Binding-site contacts:
Ligand atom C2 contacts residue ASP318 of chain 1.B at 3.7 Å.
Ligand atom C5 contacts residue TYR321 of chain 1.B at 3.8 Å (hydrophobic).
Ligand atom C1 contacts residue ASN295 of chain 1.B at 1.4 Å.
Ligand atom C1 contacts residue ASP318 of chain 1.B at 3.1 Å.
Ligand atom O5 contacts residue ASP318 of chain 1.B at 4.0 Å.
Ligand atom O6 contacts residue GLU254 of chain 1.B at 2.1 Å (salt-bridge).
Ligand atom N2 contacts residue ASP318 of chain 1.B at 3.8 Å.
Ligand atom C3 contacts residue ASN295 of chain 1.B at 3.8 Å.
Ligand atom C8 contacts residue TYR233 of chain 1.B at 3.2 Å (hydrophobic).
Ligand atom C1 contacts residue SER297 of chain 1.B at 3.4 Å.
Ligand atom O6 contacts residue ALA274 of chain 1.B at 4.0 Å.
Ligand atom C2 contacts residue ASN295 of chain 1.B at 2.5 Å.
Ligand atom C6 contacts residue TYR321 of chain 1.B at 3.5 Å (hydrophobic).
Ligand atom C3 contacts residue ASP318 of chain 1.B at 3.9 Å.
Ligand atom O4 contacts residue ARG298 of chain 1.B at 4.0 Å.
Ligand atom O6 contacts residue TYR321 of chain 1.B at 3.2 Å (h-bond).
Ligand atom O7 contacts residue ASP318 of chain 1.B at 2.8 Å (salt-bridge).
Ligand atom C6 contacts residue ALA274 of chain 1.B at 3.3 Å (hydrophobic).
Ligand atom C6 contacts residue ARG298 of chain 1.B at 4.0 Å.
Ligand atom O5 contacts residue TYR321 of chain 1.B at 3.1 Å (h-bond).
Ligand atom C6 contacts residue GLU254 of chain 1.B at 3.2 Å.
Ligand atom C2 contacts residue ARG298 of chain 1.B at 3.4 Å.
Ligand atom O7 contacts residue ARG298 of chain 1.B at 3.1 Å (salt-bridge).
Ligand atom O5 contacts residue ALA274 of chain 1.B at 3.5 Å.
Ligand atom C7 contacts residue ARG298 of chain 1.B at 3.6 Å.
Ligand atom C7 contacts residue ASP318 of chain 1.B at 3.4 Å.
Ligand atom C8 contacts residue GLU254 of chain 1.B at 3.5 Å.
Ligand atom C8 contacts residue MET316 of chain 1.B at 3.4 Å (hydrophobic).
Ligand atom C1 contacts residue ARG298 of chain 1.B at 4.1 Å.
Ligand atom N2 contacts residue ASN295 of chain 1.B at 2.9 Å (h-bond).
Ligand atom C7 contacts residue ASN295 of chain 1.B at 3.8 Å.
Ligand atom O6 contacts residue GLU345 of chain 1.B at 4.1 Å.
Ligand atom C8 contacts residue HIS343 of chain 1.B at 3.6 Å.
Ligand atom C5 contacts residue ASN295 of chain 1.B at 3.7 Å.
Ligand atom C8 contacts residue ASP318 of chain 1.B at 4.0 Å.
Ligand atom C5 contacts residue ALA274 of chain 1.B at 3.8 Å (hydrophobic).
Ligand atom O5 contacts residue ASN295 of chain 1.B at 2.4 Å (h-bond).
Ligand atom O5 contacts residue SER297 of chain 1.B at 3.3 Å (h-bond).
Ligand atom C6 contacts residue SER297 of chain 1.B at 3.9 Å.
Ligand atom C5 contacts residue SER297 of chain 1.B at 3.1 Å.

Sequence of chain 1.B:
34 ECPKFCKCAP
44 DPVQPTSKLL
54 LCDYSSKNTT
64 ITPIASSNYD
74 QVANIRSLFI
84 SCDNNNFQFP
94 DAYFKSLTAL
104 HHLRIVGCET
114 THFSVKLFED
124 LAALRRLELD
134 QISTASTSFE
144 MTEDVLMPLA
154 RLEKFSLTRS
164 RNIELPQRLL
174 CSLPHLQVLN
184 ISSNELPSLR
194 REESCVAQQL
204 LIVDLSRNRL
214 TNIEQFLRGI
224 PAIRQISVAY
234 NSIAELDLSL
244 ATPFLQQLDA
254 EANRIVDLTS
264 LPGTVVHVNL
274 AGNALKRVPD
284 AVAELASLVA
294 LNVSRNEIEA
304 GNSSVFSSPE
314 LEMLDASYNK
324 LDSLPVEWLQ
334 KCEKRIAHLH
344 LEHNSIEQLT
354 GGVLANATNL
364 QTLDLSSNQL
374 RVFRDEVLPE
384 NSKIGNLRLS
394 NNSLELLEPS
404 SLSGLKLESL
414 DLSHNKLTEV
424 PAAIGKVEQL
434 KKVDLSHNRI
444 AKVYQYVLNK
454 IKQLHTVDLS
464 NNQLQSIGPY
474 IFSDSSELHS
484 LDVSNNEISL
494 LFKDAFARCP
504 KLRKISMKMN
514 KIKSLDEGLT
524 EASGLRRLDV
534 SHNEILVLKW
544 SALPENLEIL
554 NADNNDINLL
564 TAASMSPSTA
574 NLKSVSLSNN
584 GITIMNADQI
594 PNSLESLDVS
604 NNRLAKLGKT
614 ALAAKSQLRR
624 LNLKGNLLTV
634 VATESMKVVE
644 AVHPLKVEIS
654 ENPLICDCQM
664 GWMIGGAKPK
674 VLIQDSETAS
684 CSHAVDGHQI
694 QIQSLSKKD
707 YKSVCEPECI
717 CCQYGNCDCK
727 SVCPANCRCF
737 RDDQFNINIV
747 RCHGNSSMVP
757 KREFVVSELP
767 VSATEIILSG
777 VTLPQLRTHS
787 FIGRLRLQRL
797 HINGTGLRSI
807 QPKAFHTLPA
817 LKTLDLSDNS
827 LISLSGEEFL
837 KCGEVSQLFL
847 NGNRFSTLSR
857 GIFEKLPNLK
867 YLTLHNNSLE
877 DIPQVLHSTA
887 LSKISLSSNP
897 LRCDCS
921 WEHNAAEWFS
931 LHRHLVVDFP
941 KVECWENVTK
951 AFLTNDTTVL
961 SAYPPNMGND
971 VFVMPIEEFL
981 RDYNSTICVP

The small molecule below binds the protein below.
Small molecule (SMILES): CC(=O)N[C@H]1[C@H](O[C@H]2[C@H](O)[C@@H](NC(C)=O)CO[C@@H]2CO)O[C@H](CO)[C@@H](O[C@@H]2O[C@H](CO[C@H]3O[C@H](CO)[C@@H](O)[C@H](O)[C@@H]3O)[C@@H](O)[C@H](O)[C@@H]2O)[C@@H]1O